Binding-site contacts:
Ligand atom C2 contacts residue ALA171 of chain 1.A at 3.5 Å (hydrophobic).
Ligand atom O3 contacts residue ARG172 of chain 1.A at 2.8 Å (salt-bridge).
Ligand atom C19 contacts residue ILE170 of chain 1.A at 3.3 Å (hydrophobic).
Ligand atom N1 contacts residue ICB1 of chain 1.F at 3.3 Å.
Ligand atom O8 contacts residue MN1 of chain 1.B at 2.2 Å.
Ligand atom O8 contacts residue K1 of chain 1.C at 2.9 Å.
Ligand atom C2 contacts residue ARG172 of chain 1.A at 3.4 Å.
Ligand atom C4 contacts residue ICB1 of chain 1.F at 3.5 Å.
Ligand atom O9 contacts residue HIS190 of chain 1.A at 2.8 Å (h-bond).
Ligand atom O7 contacts residue SER169 of chain 1.A at 3.2 Å.
Ligand atom P1 contacts residue K1 of chain 1.C at 3.4 Å.
Ligand atom O8 contacts residue GLU232 of chain 1.A at 3.1 Å (salt-bridge).
Ligand atom O10 contacts residue LYS390 of chain 1.A at 2.7 Å (salt-bridge).
Ligand atom C1 contacts residue GLN189 of chain 1.A at 3.5 Å.
Ligand atom O10 contacts residue HIS190 of chain 1.A at 3.5 Å (h-bond).
Ligand atom C11 contacts residue ICB1 of chain 1.F at 3.0 Å.
Ligand atom C4 contacts residue ILE170 of chain 1.A at 3.3 Å (hydrophobic).
Ligand atom C15 contacts residue THR152 of chain 1.A at 3.5 Å.
Ligand atom N4 contacts residue ILE170 of chain 1.A at 3.5 Å (h-bond).
Ligand atom O10 contacts residue PRO225 of chain 1.A at 3.5 Å.
Ligand atom C2 contacts residue ICB1 of chain 1.F at 3.5 Å.
Ligand atom N2 contacts residue ILE170 of chain 1.A at 3.3 Å (h-bond).
Ligand atom O8 contacts residue ASN167 of chain 1.A at 2.9 Å (h-bond).
Ligand atom O7 contacts residue SER222 of chain 1.A at 3.5 Å (h-bond).
Ligand atom N3 contacts residue ICB1 of chain 1.F at 3.5 Å (h-bond).
Ligand atom C17 contacts residue THR152 of chain 1.A at 3.5 Å.
Ligand atom O7 contacts residue K1 of chain 1.C at 3.0 Å.
Ligand atom N2 contacts residue ICB1 of chain 1.F at 3.3 Å.
Ligand atom C3 contacts residue ICB1 of chain 1.F at 3.4 Å.
Ligand atom C1 contacts residue ICB1 of chain 1.F at 3.2 Å.
Ligand atom O5 contacts residue GLN189 of chain 1.A at 2.9 Å (h-bond).
Ligand atom O4 contacts residue ILE170 of chain 1.A at 2.9 Å (h-bond).
Ligand atom O2 contacts residue ICB1 of chain 1.F at 1.6 Å.
Ligand atom O6 contacts residue PRO225 of chain 1.A at 3.2 Å (h-bond).
Ligand atom O1 contacts residue GLN189 of chain 1.A at 3.0 Å (h-bond).
Ligand atom P1 contacts residue MN1 of chain 1.B at 3.4 Å.
Ligand atom C12 contacts residue ICB1 of chain 1.F at 3.3 Å.
Ligand atom N2 contacts residue GLN189 of chain 1.A at 3.3 Å (h-bond).
Ligand atom O8 contacts residue HIS190 of chain 1.A at 3.1 Å (h-bond).
Ligand atom O6 contacts residue MET224 of chain 1.A at 3.1 Å.

Sequence of chain 1.A:
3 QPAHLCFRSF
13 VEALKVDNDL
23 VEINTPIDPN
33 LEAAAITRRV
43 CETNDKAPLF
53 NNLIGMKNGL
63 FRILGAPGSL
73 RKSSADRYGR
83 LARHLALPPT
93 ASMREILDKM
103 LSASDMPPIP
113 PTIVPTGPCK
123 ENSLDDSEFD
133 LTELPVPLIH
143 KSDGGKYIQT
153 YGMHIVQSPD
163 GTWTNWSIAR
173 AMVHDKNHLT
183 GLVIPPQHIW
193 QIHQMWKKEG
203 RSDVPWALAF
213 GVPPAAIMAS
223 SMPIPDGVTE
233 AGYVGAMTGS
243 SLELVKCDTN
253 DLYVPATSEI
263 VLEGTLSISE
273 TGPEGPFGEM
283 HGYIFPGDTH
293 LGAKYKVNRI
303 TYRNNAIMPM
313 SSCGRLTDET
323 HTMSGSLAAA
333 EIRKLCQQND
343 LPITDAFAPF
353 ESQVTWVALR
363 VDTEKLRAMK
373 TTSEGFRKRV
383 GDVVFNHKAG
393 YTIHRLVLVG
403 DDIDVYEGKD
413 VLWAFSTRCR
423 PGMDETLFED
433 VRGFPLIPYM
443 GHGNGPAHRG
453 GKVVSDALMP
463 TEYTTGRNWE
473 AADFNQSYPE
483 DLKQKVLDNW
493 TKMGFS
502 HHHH

The protein below binds the small molecule below.
Small molecule (SMILES): Cc1cc2c3c(c1C)C(C)(C)C[C@@H](O)N3c1c(nc(O)[nH]c1=O)N2C[C@H](O)[C@H](O)[C@H](O)COP(=O)(O)O